Binding-site contacts:
Ligand atom N1A contacts residue LEU217 of chain 51.A at 3.3 Å.
Ligand atom F2 contacts residue TYR144 of chain 51.A at 3.0 Å.
Ligand atom C3A contacts residue PHE179 of chain 51.A at 3.1 Å (hydrophobic).
Ligand atom N3A contacts residue TYR144 of chain 51.A at 3.5 Å.
Ligand atom F2 contacts residue MET143 of chain 51.A at 3.3 Å.
Ligand atom F2 contacts residue ALA166 of chain 51.A at 3.5 Å.
Ligand atom N2 contacts residue MET214 of chain 51.A at 3.8 Å.
Ligand atom F3 contacts residue TYR142 of chain 51.A at 3.8 Å.
Ligand atom C6B contacts residue LEU181 of chain 51.A at 3.3 Å (hydrophobic).
Ligand atom N1A contacts residue PHE179 of chain 51.A at 3.6 Å.
Ligand atom F3 contacts residue VAL168 of chain 51.A at 3.0 Å.
Ligand atom N1A contacts residue MET124 of chain 51.A at 3.5 Å.
Ligand atom F2 contacts residue TYR142 of chain 51.A at 2.8 Å.
Ligand atom O1 contacts residue MET214 of chain 51.A at 3.5 Å (h-bond).
Ligand atom N3A contacts residue PHE179 of chain 51.A at 3.4 Å.
Ligand atom C3A contacts residue LEU217 of chain 51.A at 3.6 Å (hydrophobic).
Ligand atom C2A contacts residue PHE179 of chain 51.A at 3.6 Å (hydrophobic).
Ligand atom C6B contacts residue ILE98 of chain 51.A at 3.7 Å (hydrophobic).
Ligand atom C5B contacts residue ILE98 of chain 51.A at 3.5 Å (hydrophobic).
Ligand atom C1B contacts residue ILE98 of chain 51.A at 3.4 Å (hydrophobic).
Ligand atom O1B contacts residue ILE98 of chain 51.A at 3.3 Å.
Ligand atom CM6 contacts residue LEU184 of chain 51.A at 3.4 Å (hydrophobic).
Ligand atom C4 contacts residue TYR190 of chain 51.A at 3.6 Å (hydrophobic).
Ligand atom F1 contacts residue ALA166 of chain 51.A at 3.6 Å.
Ligand atom CM2 contacts residue ILE122 of chain 51.A at 3.8 Å (hydrophobic).
Ligand atom C4 contacts residue LEU100 of chain 51.A at 3.7 Å (hydrophobic).
Ligand atom O1A contacts residue PHE179 of chain 51.A at 3.3 Å.
Ligand atom CM4 contacts residue PHE179 of chain 51.A at 3.5 Å (hydrophobic).
Ligand atom CM3 contacts residue ASN212 of chain 51.A at 3.4 Å.
Ligand atom C4B contacts residue ILE98 of chain 51.A at 3.8 Å (hydrophobic).
Ligand atom O1A contacts residue MET124 of chain 51.A at 3.2 Å.
Ligand atom CM2 contacts residue ILE77 of chain 51.A at 3.1 Å (hydrophobic).
Ligand atom CM6 contacts residue LEU181 of chain 51.A at 3.5 Å (hydrophobic).
Ligand atom F1 contacts residue PHE179 of chain 51.A at 3.8 Å.
Ligand atom F1 contacts residue TYR144 of chain 51.A at 3.3 Å.
Ligand atom F3 contacts residue PHE179 of chain 51.A at 3.0 Å.
Ligand atom CM4 contacts residue TYR144 of chain 51.A at 3.9 Å (hydrophobic).
Ligand atom C2B contacts residue ILE98 of chain 51.A at 3.7 Å (hydrophobic).
Ligand atom C5B contacts residue LEU181 of chain 51.A at 3.5 Å (hydrophobic).
Ligand atom O1A contacts residue LEU217 of chain 51.A at 3.0 Å.

Sequence of chain 51.A:
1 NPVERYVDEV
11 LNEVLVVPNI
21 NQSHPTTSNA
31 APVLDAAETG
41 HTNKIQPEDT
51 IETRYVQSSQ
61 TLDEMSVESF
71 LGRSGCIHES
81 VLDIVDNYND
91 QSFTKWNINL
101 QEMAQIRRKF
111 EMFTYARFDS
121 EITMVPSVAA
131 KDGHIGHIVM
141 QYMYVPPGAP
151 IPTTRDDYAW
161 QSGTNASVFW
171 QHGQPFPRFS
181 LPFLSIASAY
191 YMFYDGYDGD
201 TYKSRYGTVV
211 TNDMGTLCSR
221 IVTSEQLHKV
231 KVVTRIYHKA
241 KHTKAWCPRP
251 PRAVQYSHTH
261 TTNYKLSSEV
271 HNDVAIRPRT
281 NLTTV

The small molecule below binds the protein below.
Small molecule (SMILES): Cc1cc(CCCOc2c(C)cc(-c3noc(C(F)(F)F)n3)cc2C)on1